This small molecule binds to this protein.
Small molecule (SMILES): O=P(O)(O)OC[C@H]1O[C@](O)(COP(=O)(O)O)[C@@H](O)[C@@H]1O

Binding-site contacts:
Ligand atom O6P contacts residue SER353 of chain 1.A at 2.6 Å (h-bond).
Ligand atom C3 contacts residue GLY434 of chain 1.A at 3.5 Å.
Ligand atom O1 contacts residue GLY434 of chain 1.A at 3.8 Å.
Ligand atom C4 contacts residue GLY434 of chain 1.A at 3.3 Å.
Ligand atom O2 contacts residue LEU347 of chain 1.A at 3.5 Å.
Ligand atom O5 contacts residue LEU347 of chain 1.A at 3.8 Å.
Ligand atom P2 contacts residue THR348 of chain 1.A at 3.5 Å.
Ligand atom O3 contacts residue GLY430 of chain 1.A at 3.2 Å.
Ligand atom O5P contacts residue THR350 of chain 1.A at 2.7 Å (h-bond).
Ligand atom O4P contacts residue SER353 of chain 1.A at 3.6 Å.
Ligand atom O5P contacts residue THR348 of chain 1.A at 3.6 Å.
Ligand atom P2 contacts residue SER353 of chain 1.A at 3.6 Å.
Ligand atom O2P contacts residue ARG405 of chain 1.A at 2.7 Å (salt-bridge).
Ligand atom O6 contacts residue THR349 of chain 1.A at 3.1 Å (h-bond).
Ligand atom P2 contacts residue SER435 of chain 1.A at 3.5 Å.
Ligand atom O4P contacts residue GLY436 of chain 1.A at 2.9 Å (h-bond).
Ligand atom O4P contacts residue SER435 of chain 1.A at 3.1 Å (h-bond).
Ligand atom P1 contacts residue ARG405 of chain 1.A at 3.6 Å.
Ligand atom O5P contacts residue THR349 of chain 1.A at 3.4 Å (h-bond).
Ligand atom O4 contacts residue GLY436 of chain 1.A at 3.7 Å.
Ligand atom O3P contacts residue ARG405 of chain 1.A at 2.6 Å (salt-bridge).
Ligand atom O1P contacts residue PRO433 of chain 1.A at 3.6 Å.
Ligand atom O2 contacts residue GLY430 of chain 1.A at 3.5 Å (h-bond).
Ligand atom O4 contacts residue THR438 of chain 1.A at 3.5 Å (h-bond).
Ligand atom C6 contacts residue LEU347 of chain 1.A at 3.6 Å (hydrophobic).
Ligand atom O3 contacts residue TRP398 of chain 1.A at 3.7 Å.
Ligand atom O1P contacts residue GLY434 of chain 1.A at 2.9 Å (h-bond).
Ligand atom P2 contacts residue THR349 of chain 1.A at 3.7 Å.
Ligand atom C3 contacts residue ARG432 of chain 1.A at 3.4 Å.
Ligand atom C6 contacts residue SER353 of chain 1.A at 3.8 Å.
Ligand atom O4 contacts residue TYR437 of chain 1.A at 2.8 Å (h-bond).
Ligand atom O4 contacts residue GLY434 of chain 1.A at 2.6 Å (h-bond).
Ligand atom O6P contacts residue THR348 of chain 1.A at 2.5 Å (h-bond).
Ligand atom O5P contacts residue SER435 of chain 1.A at 2.8 Å (h-bond).
Ligand atom O6 contacts residue THR348 of chain 1.A at 3.5 Å.
Ligand atom C6 contacts residue THR438 of chain 1.A at 3.5 Å.
Ligand atom O3P contacts residue TRP398 of chain 1.A at 2.8 Å (h-bond).
Ligand atom O3 contacts residue ARG432 of chain 1.A at 2.8 Å (salt-bridge).
Ligand atom C1 contacts residue ARG405 of chain 1.A at 3.8 Å.
Ligand atom C5 contacts residue GLY434 of chain 1.A at 3.5 Å.

Sequence of chain 1.A:
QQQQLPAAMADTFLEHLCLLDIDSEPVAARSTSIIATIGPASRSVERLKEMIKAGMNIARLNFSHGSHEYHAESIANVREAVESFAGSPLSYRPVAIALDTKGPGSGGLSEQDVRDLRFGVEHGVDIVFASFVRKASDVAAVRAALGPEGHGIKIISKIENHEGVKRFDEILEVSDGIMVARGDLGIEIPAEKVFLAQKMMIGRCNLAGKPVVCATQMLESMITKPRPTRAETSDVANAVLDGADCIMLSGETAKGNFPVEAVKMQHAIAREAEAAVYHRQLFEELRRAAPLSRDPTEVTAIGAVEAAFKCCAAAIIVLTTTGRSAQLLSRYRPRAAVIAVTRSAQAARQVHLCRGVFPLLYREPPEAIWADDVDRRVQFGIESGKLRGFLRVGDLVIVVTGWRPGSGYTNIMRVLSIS